Binding-site contacts:
Ligand atom C2 contacts residue ASN59 of chain 1.B at 2.5 Å.
Ligand atom C8 contacts residue ILE57 of chain 1.B at 3.2 Å (hydrophobic).
Ligand atom C4 contacts residue ASN59 of chain 1.B at 4.2 Å.
Ligand atom C7 contacts residue ILE57 of chain 1.B at 4.2 Å (hydrophobic).
Ligand atom C8 contacts residue ASN59 of chain 1.B at 4.4 Å.
Ligand atom C1 contacts residue ARG13 of chain 1.B at 4.5 Å.
Ligand atom C3 contacts residue ASN59 of chain 1.B at 3.8 Å.
Ligand atom C1 contacts residue ASN59 of chain 1.B at 1.4 Å.
Ligand atom O7 contacts residue ASN59 of chain 1.B at 3.2 Å (h-bond).
Ligand atom O5 contacts residue ASN59 of chain 1.B at 2.4 Å (h-bond).
Ligand atom N2 contacts residue ASN59 of chain 1.B at 2.9 Å (h-bond).
Ligand atom C7 contacts residue ASN59 of chain 1.B at 3.2 Å.
Ligand atom C5 contacts residue ASN59 of chain 1.B at 3.7 Å.

Sequence of chain 1.B:
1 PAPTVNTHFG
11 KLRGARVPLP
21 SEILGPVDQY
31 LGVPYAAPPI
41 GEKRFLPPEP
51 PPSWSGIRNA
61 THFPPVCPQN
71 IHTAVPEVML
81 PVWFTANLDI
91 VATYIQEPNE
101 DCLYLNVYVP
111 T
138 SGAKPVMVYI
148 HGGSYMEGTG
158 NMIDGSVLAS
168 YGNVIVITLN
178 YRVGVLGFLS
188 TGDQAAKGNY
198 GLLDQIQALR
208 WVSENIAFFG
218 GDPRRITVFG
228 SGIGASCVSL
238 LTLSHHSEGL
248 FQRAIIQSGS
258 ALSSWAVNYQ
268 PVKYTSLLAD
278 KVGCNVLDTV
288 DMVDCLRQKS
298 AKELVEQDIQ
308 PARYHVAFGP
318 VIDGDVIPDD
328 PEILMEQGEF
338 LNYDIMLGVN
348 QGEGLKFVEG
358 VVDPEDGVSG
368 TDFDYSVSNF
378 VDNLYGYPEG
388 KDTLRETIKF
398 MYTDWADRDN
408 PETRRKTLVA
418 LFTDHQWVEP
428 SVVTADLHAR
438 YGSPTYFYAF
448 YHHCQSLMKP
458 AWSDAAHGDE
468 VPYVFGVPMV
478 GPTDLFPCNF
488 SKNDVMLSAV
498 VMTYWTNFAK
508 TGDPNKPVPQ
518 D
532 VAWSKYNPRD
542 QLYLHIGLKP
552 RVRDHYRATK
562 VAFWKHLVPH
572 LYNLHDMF

This protein binds this small molecule.
Small molecule (SMILES): CC(=O)N[C@@H]1[C@@H](O)[C@H](O)[C@@H](CO)O[C@H]1O